Binding-site contacts:
Ligand atom O5 contacts residue SER89 of chain 16.Q at 4.1 Å.
Ligand atom C4 contacts residue LEU151 of chain 16.Q at 4.4 Å (hydrophobic).
Ligand atom O5 contacts residue ASN87 of chain 16.Q at 2.3 Å (h-bond).
Ligand atom C6 contacts residue LEU151 of chain 16.Q at 3.8 Å (hydrophobic).
Ligand atom C5 contacts residue SER89 of chain 16.Q at 4.3 Å.
Ligand atom C1 contacts residue ASN87 of chain 16.Q at 1.4 Å.
Ligand atom C7 contacts residue ASN87 of chain 16.Q at 3.6 Å.
Ligand atom O6 contacts residue LEU151 of chain 16.Q at 3.4 Å.
Ligand atom O5 contacts residue SER79 of chain 16.Q at 4.4 Å.
Ligand atom C5 contacts residue ASN87 of chain 16.Q at 3.7 Å.
Ligand atom O7 contacts residue ASP85 of chain 16.Q at 4.3 Å.
Ligand atom C3 contacts residue ASN87 of chain 16.Q at 3.7 Å.
Ligand atom C2 contacts residue ASN87 of chain 16.Q at 2.4 Å.
Ligand atom O4 contacts residue LEU151 of chain 16.Q at 3.7 Å.
Ligand atom C4 contacts residue ASN87 of chain 16.Q at 4.2 Å.
Ligand atom O7 contacts residue ASN87 of chain 16.Q at 3.9 Å.
Ligand atom C5 contacts residue LEU151 of chain 16.Q at 4.1 Å (hydrophobic).
Ligand atom N2 contacts residue ASN87 of chain 16.Q at 2.9 Å (h-bond).
Ligand atom C1 contacts residue SER89 of chain 16.Q at 4.5 Å.

A protein and the small-molecule ligand that binds it are described below.
Small molecule (SMILES): CC(=O)N[C@@H]1[C@@H](O)[C@H](O)[C@@H](CO)O[C@H]1O

Sequence of chain 16.Q:
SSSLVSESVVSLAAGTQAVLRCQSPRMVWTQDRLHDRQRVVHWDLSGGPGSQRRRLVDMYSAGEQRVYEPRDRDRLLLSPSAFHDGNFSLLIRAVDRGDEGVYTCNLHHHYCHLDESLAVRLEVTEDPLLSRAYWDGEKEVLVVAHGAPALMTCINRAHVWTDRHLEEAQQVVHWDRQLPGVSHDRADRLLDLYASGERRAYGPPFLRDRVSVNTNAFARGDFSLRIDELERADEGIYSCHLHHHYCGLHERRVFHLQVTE